This protein binds this small molecule.
Small molecule (SMILES): CC(=O)N[C@H]1CO[C@H](CO[C@@H]2O[C@@H](C)[C@@H](O)[C@@H](O)[C@@H]2O)[C@@H](O)[C@@H]1O

Sequence of chain 1.A:
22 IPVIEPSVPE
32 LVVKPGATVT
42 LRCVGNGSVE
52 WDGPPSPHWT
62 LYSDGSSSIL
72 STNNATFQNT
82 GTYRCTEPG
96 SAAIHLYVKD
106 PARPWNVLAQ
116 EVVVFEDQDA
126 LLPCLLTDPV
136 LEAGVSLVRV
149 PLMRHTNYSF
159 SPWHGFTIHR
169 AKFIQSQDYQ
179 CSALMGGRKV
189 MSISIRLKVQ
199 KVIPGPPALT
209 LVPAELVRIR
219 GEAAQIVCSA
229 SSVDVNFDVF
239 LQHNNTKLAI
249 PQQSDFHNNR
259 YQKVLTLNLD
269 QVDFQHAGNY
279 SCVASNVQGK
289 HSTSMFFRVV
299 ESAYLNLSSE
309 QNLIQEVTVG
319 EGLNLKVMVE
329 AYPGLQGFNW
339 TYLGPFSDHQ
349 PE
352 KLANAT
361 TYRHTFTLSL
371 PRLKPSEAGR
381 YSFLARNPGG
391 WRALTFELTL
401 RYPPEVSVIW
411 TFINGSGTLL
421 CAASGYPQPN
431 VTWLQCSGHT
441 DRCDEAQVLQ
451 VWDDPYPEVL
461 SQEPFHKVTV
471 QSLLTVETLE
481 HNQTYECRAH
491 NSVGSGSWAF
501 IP

Binding-site contacts:
Ligand atom C2 contacts residue ASN430 of chain 1.A at 2.5 Å.
Ligand atom C1 contacts residue SER492 of chain 1.A at 3.8 Å.
Ligand atom C6 contacts residue GLN428 of chain 1.A at 3.5 Å.
Ligand atom C6 contacts residue ASN491 of chain 1.A at 4.0 Å.
Ligand atom O5 contacts residue ASN430 of chain 1.A at 2.3 Å (h-bond).
Ligand atom C5 contacts residue HIS490 of chain 1.A at 4.2 Å.
Ligand atom O5 contacts residue SER492 of chain 1.A at 3.9 Å.
Ligand atom N2 contacts residue ASN430 of chain 1.A at 3.0 Å (h-bond).
Ligand atom C6 contacts residue ASN430 of chain 1.A at 3.6 Å.
Ligand atom O7 contacts residue ASN430 of chain 1.A at 3.7 Å.
Ligand atom O7 contacts residue PRO455 of chain 1.A at 4.0 Å.
Ligand atom O4 contacts residue GLN428 of chain 1.A at 4.2 Å.
Ligand atom C3 contacts residue ASN430 of chain 1.A at 3.8 Å.
Ligand atom C5 contacts residue ASN430 of chain 1.A at 3.9 Å.
Ligand atom C2 contacts residue SER492 of chain 1.A at 4.4 Å.
Ligand atom C1 contacts residue HIS490 of chain 1.A at 4.2 Å.
Ligand atom C8 contacts residue ASP453 of chain 1.A at 3.9 Å.
Ligand atom C1 contacts residue ASN491 of chain 1.A at 3.7 Å.
Ligand atom C1 contacts residue ASN430 of chain 1.A at 1.4 Å.
Ligand atom C6 contacts residue HIS490 of chain 1.A at 3.4 Å.
Ligand atom C4 contacts residue ASN430 of chain 1.A at 4.2 Å.
Ligand atom C5 contacts residue ASN430 of chain 1.A at 3.6 Å.
Ligand atom O5 contacts residue HIS490 of chain 1.A at 3.8 Å.
Ligand atom C6 contacts residue HIS490 of chain 1.A at 4.1 Å.
Ligand atom C6 contacts residue PRO429 of chain 1.A at 3.9 Å (hydrophobic).
Ligand atom O5 contacts residue ASN491 of chain 1.A at 3.3 Å.
Ligand atom O5 contacts residue HIS490 of chain 1.A at 3.8 Å.
Ligand atom C5 contacts residue ASN491 of chain 1.A at 4.4 Å.
Ligand atom C7 contacts residue ASN430 of chain 1.A at 3.6 Å.
Ligand atom C6 contacts residue ASN491 of chain 1.A at 4.2 Å.
Ligand atom C5 contacts residue HIS490 of chain 1.A at 3.9 Å.